Sequence of chain 2.C:
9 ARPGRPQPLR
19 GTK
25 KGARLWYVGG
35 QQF

Sequence of chain 3.A:
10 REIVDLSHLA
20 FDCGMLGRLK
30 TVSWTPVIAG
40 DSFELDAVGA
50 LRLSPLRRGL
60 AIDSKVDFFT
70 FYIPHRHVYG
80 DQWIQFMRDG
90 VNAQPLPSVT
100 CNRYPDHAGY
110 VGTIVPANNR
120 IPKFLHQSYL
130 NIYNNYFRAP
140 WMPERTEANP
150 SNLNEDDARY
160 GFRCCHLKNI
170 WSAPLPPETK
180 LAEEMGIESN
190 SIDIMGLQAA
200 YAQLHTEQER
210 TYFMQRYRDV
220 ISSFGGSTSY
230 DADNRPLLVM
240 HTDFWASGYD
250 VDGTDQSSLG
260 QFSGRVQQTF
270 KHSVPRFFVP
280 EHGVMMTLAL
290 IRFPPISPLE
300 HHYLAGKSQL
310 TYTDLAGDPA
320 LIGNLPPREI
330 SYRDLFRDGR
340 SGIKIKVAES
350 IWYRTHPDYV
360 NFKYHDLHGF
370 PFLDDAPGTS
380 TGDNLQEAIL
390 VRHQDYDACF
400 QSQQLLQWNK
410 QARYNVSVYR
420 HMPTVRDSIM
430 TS

Binding-site contacts:
Ligand atom C5' contacts residue ASN414 of chain 3.A at 3.3 Å.
Ligand atom OP2 contacts residue LYS21 of chain 2.C at 2.7 Å (salt-bridge).
Ligand atom O4' contacts residue ASN414 of chain 3.A at 2.9 Å (h-bond).
Ligand atom P contacts residue LYS21 of chain 2.C at 3.4 Å.
Ligand atom OP1 contacts residue ARG412 of chain 3.A at 3.8 Å.
Ligand atom OP1 contacts residue ARG18 of chain 2.C at 4.0 Å.
Ligand atom O3' contacts residue ARG412 of chain 3.A at 4.3 Å.
Ligand atom O3' contacts residue VAL47 of chain 3.A at 3.1 Å.
Ligand atom C4' contacts residue ARG412 of chain 3.A at 4.3 Å.
Ligand atom OP2 contacts residue ARG412 of chain 3.A at 1.4 Å (salt-bridge).
Ligand atom C1' contacts residue ASN414 of chain 3.A at 4.1 Å.
Ligand atom P contacts residue ARG412 of chain 3.A at 2.7 Å.
Ligand atom O5' contacts residue ARG412 of chain 3.A at 3.1 Å (salt-bridge).
Ligand atom C4' contacts residue VAL47 of chain 3.A at 4.1 Å (hydrophobic).
Ligand atom C3' contacts residue VAL47 of chain 3.A at 4.0 Å (hydrophobic).
Ligand atom C2' contacts residue VAL47 of chain 3.A at 4.3 Å (hydrophobic).
Ligand atom C5' contacts residue ARG412 of chain 3.A at 3.0 Å.
Ligand atom OP2 contacts residue ARG18 of chain 2.C at 3.7 Å.
Ligand atom C4' contacts residue ASN414 of chain 3.A at 3.0 Å.
Ligand atom OP1 contacts residue LYS21 of chain 2.C at 3.9 Å.
Ligand atom C3' contacts residue ASN414 of chain 3.A at 4.5 Å.

This protein binds this small molecule.
Small molecule (SMILES): Nc1ccn([C@H]2C[C@H](O)[C@@H](COP(=O)(O)O)O2)c(=O)n1